The small molecule below binds the protein below.
Small molecule (SMILES): CC[C@H](C)[C@H](NC(=O)[C@H](COP(=O)(O)O)NC(=O)CNC(=O)[C@H](C)N)C(=O)N1CCC[C@H]1C(=O)NCC(=O)N[C@@H](CCCN=C(N)N)C(=O)N[C@@H](C)C(=O)N[C@@H](CO)C(=O)O

Sequence of chain 1.A:
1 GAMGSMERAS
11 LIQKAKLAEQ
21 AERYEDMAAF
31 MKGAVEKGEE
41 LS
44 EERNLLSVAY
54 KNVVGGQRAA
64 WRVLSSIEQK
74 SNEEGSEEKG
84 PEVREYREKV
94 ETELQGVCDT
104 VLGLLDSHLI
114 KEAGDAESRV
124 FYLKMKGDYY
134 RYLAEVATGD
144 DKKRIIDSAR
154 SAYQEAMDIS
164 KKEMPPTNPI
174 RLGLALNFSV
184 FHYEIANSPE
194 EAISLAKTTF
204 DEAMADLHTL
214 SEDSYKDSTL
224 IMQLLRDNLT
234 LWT

Binding-site contacts:
Ligand atom O2P contacts residue ARG134 of chain 1.A at 2.8 Å (salt-bridge).
Ligand atom CA contacts residue GLU19 of chain 1.A at 3.5 Å.
Ligand atom C contacts residue ASN180 of chain 1.A at 3.6 Å.
Ligand atom CG1 contacts residue LEU179 of chain 1.A at 3.6 Å (hydrophobic).
Ligand atom CD contacts residue ASN55 of chain 1.A at 3.0 Å.
Ligand atom C contacts residue GLU19 of chain 1.A at 3.6 Å.
Ligand atom N contacts residue LEU179 of chain 1.A at 3.5 Å.
Ligand atom O3P contacts residue ARG134 of chain 1.A at 2.8 Å (salt-bridge).
Ligand atom O contacts residue ASN231 of chain 1.A at 2.9 Å (h-bond).
Ligand atom O contacts residue LYS54 of chain 1.A at 3.5 Å.
Ligand atom CB contacts residue GLU187 of chain 1.A at 3.2 Å.
Ligand atom N contacts residue ASN231 of chain 1.A at 2.9 Å (h-bond).
Ligand atom O contacts residue VAL51 of chain 1.A at 3.6 Å.
Ligand atom O3P contacts residue TYR135 of chain 1.A at 2.5 Å (h-bond).
Ligand atom O1P contacts residue ARG61 of chain 1.A at 2.9 Å (salt-bridge).
Ligand atom CG2 contacts residue TZH1 of chain 1.D at 3.6 Å.
Ligand atom NH1 contacts residue ASN55 of chain 1.A at 3.6 Å (h-bond).
Ligand atom CD1 contacts residue TZH1 of chain 1.D at 3.6 Å.
Ligand atom CA contacts residue ASN180 of chain 1.A at 3.3 Å.
Ligand atom N contacts residue LEU234 of chain 1.A at 3.2 Å.
Ligand atom C contacts residue ASN231 of chain 1.A at 3.6 Å.
Ligand atom O contacts residue VAL51 of chain 1.A at 3.6 Å.
Ligand atom O contacts residue LYS54 of chain 1.A at 3.6 Å.
Ligand atom OG contacts residue GLU19 of chain 1.A at 2.6 Å (salt-bridge).
Ligand atom O2P contacts residue ARG61 of chain 1.A at 2.8 Å (salt-bridge).
Ligand atom CB contacts residue GLU19 of chain 1.A at 3.2 Å.
Ligand atom O contacts residue GLU187 of chain 1.A at 3.1 Å (salt-bridge).
Ligand atom N contacts residue GLU19 of chain 1.A at 2.6 Å (salt-bridge).
Ligand atom O contacts residue ASN55 of chain 1.A at 2.9 Å (h-bond).
Ligand atom CB contacts residue ASN55 of chain 1.A at 3.4 Å.
Ligand atom CA contacts residue ASN231 of chain 1.A at 3.5 Å.
Ligand atom CB contacts residue TRP235 of chain 1.A at 3.3 Å (hydrophobic).
Ligand atom N contacts residue ASN180 of chain 1.A at 2.9 Å (h-bond).
Ligand atom N contacts residue VAL51 of chain 1.A at 3.6 Å.
Ligand atom C contacts residue ASN55 of chain 1.A at 3.5 Å.
Ligand atom NH2 contacts residue GLY58 of chain 1.A at 3.6 Å.
Ligand atom CA contacts residue ASN55 of chain 1.A at 3.4 Å.
Ligand atom CB contacts residue ASN180 of chain 1.A at 3.2 Å.
Ligand atom O contacts residue TZH1 of chain 1.D at 2.9 Å.
Ligand atom O contacts residue VAL183 of chain 1.A at 3.6 Å.